Binding-site contacts:
Ligand atom N7 contacts residue VAL85 of chain 1.D at 3.9 Å.
Ligand atom N6 contacts residue VAL154 of chain 1.D at 3.3 Å.
Ligand atom C1' contacts residue LEU77 of chain 1.D at 3.8 Å (hydrophobic).
Ligand atom N3 contacts residue ALA157 of chain 1.D at 3.7 Å.
Ligand atom N6 contacts residue GLU155 of chain 1.D at 2.9 Å (salt-bridge).
Ligand atom N6 contacts residue LEU223 of chain 1.D at 3.8 Å.
Ligand atom C2' contacts residue LEU223 of chain 1.D at 3.9 Å (hydrophobic).
Ligand atom C4' contacts residue LEU77 of chain 1.D at 3.8 Å (hydrophobic).
Ligand atom O2G contacts residue MG1 of chain 1.L at 2.4 Å.
Ligand atom O1B contacts residue MG1 of chain 1.L at 2.1 Å.
Ligand atom O2G contacts residue LYS107 of chain 1.D at 3.5 Å (salt-bridge).
Ligand atom O3A contacts residue MG1 of chain 1.L at 2.9 Å.
Ligand atom O2B contacts residue CYS81 of chain 1.D at 3.8 Å.
Ligand atom C6 contacts residue LEU223 of chain 1.D at 3.5 Å (hydrophobic).
Ligand atom N1 contacts residue GLU155 of chain 1.D at 3.7 Å.
Ligand atom N7 contacts residue LEU223 of chain 1.D at 3.8 Å.
Ligand atom N6 contacts residue ALA105 of chain 1.D at 3.2 Å.
Ligand atom N1 contacts residue ALA105 of chain 1.D at 3.7 Å.
Ligand atom N1 contacts residue PHE156 of chain 1.D at 3.6 Å.
Ligand atom O1B contacts residue ASP234 of chain 1.D at 3.5 Å (salt-bridge).
Ligand atom C6 contacts residue ALA105 of chain 1.D at 3.4 Å (hydrophobic).
Ligand atom PB contacts residue MG1 of chain 1.L at 2.9 Å.
Ligand atom C5 contacts residue LEU223 of chain 1.D at 3.5 Å (hydrophobic).
Ligand atom PA contacts residue MG1 of chain 1.L at 2.6 Å.
Ligand atom O3G contacts residue MG1 of chain 1.L at 3.2 Å.
Ligand atom N3 contacts residue LEU77 of chain 1.D at 3.8 Å.
Ligand atom O2A contacts residue MG1 of chain 1.L at 1.8 Å.
Ligand atom O3G contacts residue ASP234 of chain 1.D at 3.6 Å (salt-bridge).
Ligand atom O2G contacts residue ASP234 of chain 1.D at 3.4 Å (salt-bridge).
Ligand atom C3B contacts residue MG1 of chain 1.L at 3.4 Å.
Ligand atom C2 contacts residue ALA157 of chain 1.D at 3.1 Å (hydrophobic).
Ligand atom C8 contacts residue VAL85 of chain 1.D at 3.9 Å (hydrophobic).
Ligand atom O3' contacts residue ASN161 of chain 1.D at 3.4 Å (h-bond).
Ligand atom N1 contacts residue ALA157 of chain 1.D at 2.9 Å (h-bond).
Ligand atom O4' contacts residue LEU77 of chain 1.D at 3.1 Å (h-bond).
Ligand atom PG contacts residue MG1 of chain 1.L at 3.1 Å.
Ligand atom C2 contacts residue PHE156 of chain 1.D at 3.8 Å (hydrophobic).
Ligand atom C6 contacts residue GLU155 of chain 1.D at 3.7 Å.
Ligand atom O2A contacts residue ASP234 of chain 1.D at 3.4 Å (salt-bridge).
Ligand atom O1A contacts residue MG1 of chain 1.L at 3.0 Å.

This protein binds this small molecule.
Small molecule (SMILES): Nc1ncnc2c1ncn2[C@@H]1O[C@H](CO[P](=O)(O)O[P](=O)(O)CP(=O)(O)O)[C@@H](O)[C@H]1O

Sequence of chain 1.D:
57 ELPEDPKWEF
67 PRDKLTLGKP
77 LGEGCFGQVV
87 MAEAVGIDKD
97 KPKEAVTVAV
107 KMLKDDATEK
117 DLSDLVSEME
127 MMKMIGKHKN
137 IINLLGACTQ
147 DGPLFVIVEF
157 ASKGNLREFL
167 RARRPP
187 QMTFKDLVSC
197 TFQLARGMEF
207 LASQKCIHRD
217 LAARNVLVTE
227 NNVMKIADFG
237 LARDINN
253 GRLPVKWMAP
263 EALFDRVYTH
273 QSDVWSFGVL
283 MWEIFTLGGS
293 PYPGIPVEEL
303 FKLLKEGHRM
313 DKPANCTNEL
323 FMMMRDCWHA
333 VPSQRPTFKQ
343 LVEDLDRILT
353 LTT